A small-molecule ligand and the protein it binds are described below.
Small molecule (SMILES): NCC(=O)O

Binding-site contacts:
Ligand atom N contacts residue GLY30 of chain 2.A at 4.0 Å.
Ligand atom OXT contacts residue GLU29 of chain 2.A at 4.5 Å.
Ligand atom O contacts residue GLY30 of chain 2.A at 4.4 Å.
Ligand atom N contacts residue LEU31 of chain 2.A at 3.7 Å.
Ligand atom C contacts residue GLU29 of chain 2.A at 3.8 Å.
Ligand atom O contacts residue GLN54 of chain 2.A at 4.1 Å.
Ligand atom CA contacts residue GLU29 of chain 2.A at 4.5 Å.
Ligand atom C contacts residue GLY30 of chain 2.A at 4.2 Å.
Ligand atom O contacts residue GLU29 of chain 2.A at 2.9 Å (salt-bridge).
Ligand atom CA contacts residue GLY30 of chain 2.A at 3.6 Å.

Sequence of chain 2.A:
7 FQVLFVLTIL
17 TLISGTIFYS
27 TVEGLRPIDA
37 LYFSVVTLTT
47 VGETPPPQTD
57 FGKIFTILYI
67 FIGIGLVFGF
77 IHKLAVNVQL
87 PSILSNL